Binding-site contacts:
Ligand atom O contacts residue ILE66 of chain 1.A at 3.5 Å.
Ligand atom CD1 contacts residue SER77 of chain 1.A at 3.0 Å.
Ligand atom CB contacts residue TRP167 of chain 1.A at 3.6 Å (hydrophobic).
Ligand atom CE1 contacts residue TYR74 of chain 1.A at 3.5 Å (hydrophobic).
Ligand atom OE2 contacts residue ARG156 of chain 1.A at 3.5 Å.
Ligand atom CA contacts residue TYR99 of chain 1.A at 3.4 Å (hydrophobic).
Ligand atom N contacts residue TYR171 of chain 1.A at 2.6 Å (h-bond).
Ligand atom OH contacts residue TYR74 of chain 1.A at 3.3 Å (h-bond).
Ligand atom OXT contacts residue TYR84 of chain 1.A at 2.8 Å (h-bond).
Ligand atom O contacts residue ASN80 of chain 1.A at 3.0 Å (h-bond).
Ligand atom OH contacts residue SER116 of chain 1.A at 2.7 Å (h-bond).
Ligand atom OXT contacts residue LYS146 of chain 1.A at 3.6 Å (salt-bridge).
Ligand atom CZ contacts residue SER116 of chain 1.A at 3.6 Å.
Ligand atom O contacts residue TYR84 of chain 1.A at 3.5 Å (h-bond).
Ligand atom N contacts residue TYR99 of chain 1.A at 3.0 Å (h-bond).
Ligand atom CD2 contacts residue TRP167 of chain 1.A at 3.4 Å (hydrophobic).
Ligand atom O contacts residue TYR159 of chain 1.A at 2.5 Å (h-bond).
Ligand atom O contacts residue TYR159 of chain 1.A at 3.6 Å.
Ligand atom CB contacts residue TYR99 of chain 1.A at 3.3 Å (hydrophobic).
Ligand atom O contacts residue TRP147 of chain 1.A at 3.0 Å (h-bond).
Ligand atom O contacts residue LYS146 of chain 1.A at 3.6 Å.
Ligand atom C contacts residue TYR84 of chain 1.A at 3.6 Å (hydrophobic).
Ligand atom OXT contacts residue THR143 of chain 1.A at 2.8 Å (h-bond).
Ligand atom CB contacts residue LEU81 of chain 1.A at 3.5 Å (hydrophobic).
Ligand atom CD2 contacts residue THR69 of chain 1.A at 3.5 Å.
Ligand atom CA contacts residue TYR7 of chain 1.A at 3.2 Å (hydrophobic).
Ligand atom C contacts residue LYS146 of chain 1.A at 3.6 Å.
Ligand atom C contacts residue TYR7 of chain 1.A at 3.2 Å (hydrophobic).
Ligand atom OE1 contacts residue ARG156 of chain 1.A at 3.3 Å.
Ligand atom CD contacts residue TYR7 of chain 1.A at 3.4 Å (hydrophobic).
Ligand atom CD contacts residue ASN63 of chain 1.A at 3.1 Å.
Ligand atom N contacts residue TYR7 of chain 1.A at 2.8 Å (h-bond).
Ligand atom CB contacts residue SER77 of chain 1.A at 3.5 Å.
Ligand atom N contacts residue TYR7 of chain 1.A at 3.3 Å (h-bond).
Ligand atom N contacts residue TYR159 of chain 1.A at 3.6 Å.
Ligand atom O contacts residue LYS146 of chain 1.A at 2.9 Å (salt-bridge).
Ligand atom OE1 contacts residue ARG97 of chain 1.A at 2.6 Å (salt-bridge).
Ligand atom CG contacts residue ASN63 of chain 1.A at 3.5 Å.
Ligand atom N contacts residue SER77 of chain 1.A at 2.8 Å (h-bond).
Ligand atom CB contacts residue SER77 of chain 1.A at 3.6 Å.

Sequence of chain 1.A:
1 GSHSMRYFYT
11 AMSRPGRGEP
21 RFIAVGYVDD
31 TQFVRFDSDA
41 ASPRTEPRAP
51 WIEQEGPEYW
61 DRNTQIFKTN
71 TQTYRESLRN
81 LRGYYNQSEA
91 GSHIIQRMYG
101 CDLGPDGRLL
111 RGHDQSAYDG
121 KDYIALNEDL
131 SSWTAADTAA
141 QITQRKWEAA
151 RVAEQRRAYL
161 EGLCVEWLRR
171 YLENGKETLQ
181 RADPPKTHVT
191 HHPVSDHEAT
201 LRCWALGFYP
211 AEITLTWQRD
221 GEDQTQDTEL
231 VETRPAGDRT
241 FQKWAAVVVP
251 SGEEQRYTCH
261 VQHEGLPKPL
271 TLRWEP

A protein and the small-molecule ligand that binds it are described below.
Small molecule (SMILES): CC(C)C[C@H](NC(=O)[C@@H]1CCCN1C(=O)[C@H](CCC(=O)O)NC(=O)[C@@H]1CCCN1C(=O)[C@@H](N)CC(C)C)C(=O)N1CCC[C@H]1C(=O)N[C@@H](CCC(N)=O)C(=O)NCC(=O)N[C@@H](CCC(N)=O)C(=O)N[C@@H](C)C(=O)N[C@H](C(=O)N[C@@H](C)C(=O)N[C@@H](Cc1ccc(O)cc1)C(=O)O)[C@@H](C)O